Binding-site contacts:
Ligand atom C1 contacts residue HIS1101 of chain 1.C at 3.8 Å.
Ligand atom C5 contacts residue ASN1098 of chain 1.C at 3.7 Å.
Ligand atom N2 contacts residue ASN1098 of chain 1.C at 3.0 Å (h-bond).
Ligand atom C8 contacts residue THR1100 of chain 1.C at 3.9 Å.
Ligand atom C2 contacts residue ASN1098 of chain 1.C at 2.5 Å.
Ligand atom C2 contacts residue HIS1101 of chain 1.C at 4.3 Å.
Ligand atom O4 contacts residue HIS1101 of chain 1.C at 3.9 Å.
Ligand atom C4 contacts residue ASN1098 of chain 1.C at 4.2 Å.
Ligand atom O5 contacts residue ASN1098 of chain 1.C at 2.3 Å (h-bond).
Ligand atom C8 contacts residue HIS1101 of chain 1.C at 4.0 Å.
Ligand atom O5 contacts residue PHE1103 of chain 1.C at 3.4 Å.
Ligand atom C5 contacts residue PHE1103 of chain 1.C at 4.0 Å (hydrophobic).
Ligand atom O7 contacts residue HIS1101 of chain 1.C at 3.4 Å (h-bond).
Ligand atom C2 contacts residue THR1100 of chain 1.C at 3.6 Å.
Ligand atom C6 contacts residue PHE1103 of chain 1.C at 3.8 Å (hydrophobic).
Ligand atom C1 contacts residue THR1100 of chain 1.C at 3.6 Å.
Ligand atom C3 contacts residue ASN1098 of chain 1.C at 3.8 Å.
Ligand atom C1 contacts residue PHE1103 of chain 1.C at 4.3 Å (hydrophobic).
Ligand atom O3 contacts residue THR1100 of chain 1.C at 4.5 Å.
Ligand atom N2 contacts residue THR1100 of chain 1.C at 2.9 Å (h-bond).
Ligand atom C1 contacts residue ASN1098 of chain 1.C at 1.4 Å.
Ligand atom C4 contacts residue HIS1101 of chain 1.C at 4.1 Å.
Ligand atom O5 contacts residue HIS1101 of chain 1.C at 4.1 Å.
Ligand atom O7 contacts residue ASN1098 of chain 1.C at 3.3 Å (h-bond).
Ligand atom C5 contacts residue HIS1101 of chain 1.C at 3.7 Å.
Ligand atom C7 contacts residue THR1100 of chain 1.C at 3.9 Å.
Ligand atom C3 contacts residue HIS1101 of chain 1.C at 3.8 Å.
Ligand atom C7 contacts residue ASN1098 of chain 1.C at 3.3 Å.
Ligand atom C3 contacts residue THR1100 of chain 1.C at 3.7 Å.
Ligand atom C7 contacts residue HIS1101 of chain 1.C at 3.9 Å.
Ligand atom O6 contacts residue PHE1103 of chain 1.C at 4.0 Å.
Ligand atom C8 contacts residue ASN1098 of chain 1.C at 3.5 Å.

Sequence of chain 1.C:
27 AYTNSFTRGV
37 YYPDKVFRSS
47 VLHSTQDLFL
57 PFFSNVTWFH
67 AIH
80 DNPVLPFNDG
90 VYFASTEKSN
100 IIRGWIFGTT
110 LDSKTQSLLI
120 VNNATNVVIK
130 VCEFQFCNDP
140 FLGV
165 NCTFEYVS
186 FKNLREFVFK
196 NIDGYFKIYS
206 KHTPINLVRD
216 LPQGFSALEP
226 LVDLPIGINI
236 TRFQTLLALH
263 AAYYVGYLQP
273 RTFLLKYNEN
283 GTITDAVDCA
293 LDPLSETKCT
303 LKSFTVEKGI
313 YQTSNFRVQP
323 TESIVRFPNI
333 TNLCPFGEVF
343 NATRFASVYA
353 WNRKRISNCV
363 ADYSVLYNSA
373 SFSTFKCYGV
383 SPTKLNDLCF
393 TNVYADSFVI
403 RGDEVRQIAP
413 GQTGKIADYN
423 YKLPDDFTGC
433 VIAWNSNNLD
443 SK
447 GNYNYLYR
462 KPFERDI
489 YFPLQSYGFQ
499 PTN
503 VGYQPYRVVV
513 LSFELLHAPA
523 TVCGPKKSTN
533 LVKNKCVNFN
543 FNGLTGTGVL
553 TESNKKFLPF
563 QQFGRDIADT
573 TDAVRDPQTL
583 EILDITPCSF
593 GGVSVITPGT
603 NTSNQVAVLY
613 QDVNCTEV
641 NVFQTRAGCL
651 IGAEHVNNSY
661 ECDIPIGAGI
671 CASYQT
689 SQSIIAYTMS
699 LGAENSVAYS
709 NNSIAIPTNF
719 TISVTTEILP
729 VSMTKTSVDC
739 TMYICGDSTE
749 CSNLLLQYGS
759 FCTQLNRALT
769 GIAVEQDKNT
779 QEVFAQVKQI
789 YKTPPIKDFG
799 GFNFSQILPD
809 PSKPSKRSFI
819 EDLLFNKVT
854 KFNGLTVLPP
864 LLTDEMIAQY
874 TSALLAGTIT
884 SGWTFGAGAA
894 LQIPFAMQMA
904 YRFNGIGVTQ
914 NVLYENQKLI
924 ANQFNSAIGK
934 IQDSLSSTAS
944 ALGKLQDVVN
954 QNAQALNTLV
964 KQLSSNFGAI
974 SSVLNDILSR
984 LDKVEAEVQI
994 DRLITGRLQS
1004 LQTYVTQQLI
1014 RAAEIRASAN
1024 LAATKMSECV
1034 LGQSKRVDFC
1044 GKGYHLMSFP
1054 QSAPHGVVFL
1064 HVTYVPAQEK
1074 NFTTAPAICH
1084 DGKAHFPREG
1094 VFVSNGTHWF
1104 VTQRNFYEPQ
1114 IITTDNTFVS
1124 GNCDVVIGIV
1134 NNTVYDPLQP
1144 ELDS

The small molecule below binds the protein below.
Small molecule (SMILES): CC(=O)N[C@H]1[C@H](O[C@H]2[C@H](O)[C@@H](NC(C)=O)CO[C@@H]2CO)O[C@H](CO)[C@@H](O)[C@@H]1O